Sequence of chain 1.B:
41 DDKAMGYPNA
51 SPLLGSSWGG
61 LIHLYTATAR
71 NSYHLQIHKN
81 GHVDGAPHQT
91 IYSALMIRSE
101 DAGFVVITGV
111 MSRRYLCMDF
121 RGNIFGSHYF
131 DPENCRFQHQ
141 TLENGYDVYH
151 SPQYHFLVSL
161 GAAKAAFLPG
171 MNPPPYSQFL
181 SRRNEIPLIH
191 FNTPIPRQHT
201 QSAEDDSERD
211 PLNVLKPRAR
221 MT

Sequence of chain 1.A:
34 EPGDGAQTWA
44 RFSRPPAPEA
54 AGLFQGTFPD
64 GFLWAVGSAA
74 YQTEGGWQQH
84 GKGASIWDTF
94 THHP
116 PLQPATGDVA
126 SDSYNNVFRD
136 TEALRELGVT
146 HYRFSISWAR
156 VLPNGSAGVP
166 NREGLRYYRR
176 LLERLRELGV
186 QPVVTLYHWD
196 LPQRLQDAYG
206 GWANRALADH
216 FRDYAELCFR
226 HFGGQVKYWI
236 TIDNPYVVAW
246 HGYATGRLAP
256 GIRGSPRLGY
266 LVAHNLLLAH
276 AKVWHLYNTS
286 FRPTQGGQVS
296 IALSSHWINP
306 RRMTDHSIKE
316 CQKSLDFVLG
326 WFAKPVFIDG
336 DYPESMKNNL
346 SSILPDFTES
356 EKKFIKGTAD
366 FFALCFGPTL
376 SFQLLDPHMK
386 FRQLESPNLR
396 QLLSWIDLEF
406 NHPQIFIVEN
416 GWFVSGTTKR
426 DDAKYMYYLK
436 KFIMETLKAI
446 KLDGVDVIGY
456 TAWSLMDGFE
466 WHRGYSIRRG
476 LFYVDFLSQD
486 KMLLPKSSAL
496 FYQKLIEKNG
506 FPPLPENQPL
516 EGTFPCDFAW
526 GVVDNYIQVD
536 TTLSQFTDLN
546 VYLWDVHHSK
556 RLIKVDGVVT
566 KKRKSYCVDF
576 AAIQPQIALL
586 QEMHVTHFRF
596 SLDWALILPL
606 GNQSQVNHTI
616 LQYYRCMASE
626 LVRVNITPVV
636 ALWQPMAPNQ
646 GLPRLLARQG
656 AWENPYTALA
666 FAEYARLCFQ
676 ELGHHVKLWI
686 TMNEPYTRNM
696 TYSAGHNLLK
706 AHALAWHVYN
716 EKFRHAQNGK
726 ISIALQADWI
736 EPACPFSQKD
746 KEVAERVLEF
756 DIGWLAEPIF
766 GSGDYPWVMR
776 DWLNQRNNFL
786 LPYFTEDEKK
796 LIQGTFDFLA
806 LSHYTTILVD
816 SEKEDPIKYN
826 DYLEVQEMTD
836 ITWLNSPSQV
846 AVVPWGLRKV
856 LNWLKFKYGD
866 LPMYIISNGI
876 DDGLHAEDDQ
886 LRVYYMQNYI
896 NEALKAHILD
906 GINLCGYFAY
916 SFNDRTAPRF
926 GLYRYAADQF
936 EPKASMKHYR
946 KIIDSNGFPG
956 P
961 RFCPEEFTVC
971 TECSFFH

The small molecule below binds the protein below.
Small molecule (SMILES): CC(=O)N[C@@H]1[C@@H](O)[C@H](O)[C@@H](CO)O[C@H]1O

Binding-site contacts:
Ligand atom C6 contacts residue THR222 of chain 1.B at 4.5 Å.
Ligand atom C1 contacts residue ASN694 of chain 1.A at 1.4 Å.
Ligand atom O7 contacts residue ASN694 of chain 1.A at 3.7 Å.
Ligand atom O6 contacts residue ASN694 of chain 1.A at 3.9 Å.
Ligand atom N2 contacts residue ASN694 of chain 1.A at 2.9 Å (h-bond).
Ligand atom O5 contacts residue ASN694 of chain 1.A at 2.4 Å (h-bond).
Ligand atom C7 contacts residue ASN694 of chain 1.A at 3.5 Å.
Ligand atom C3 contacts residue ASN694 of chain 1.A at 3.8 Å.
Ligand atom C5 contacts residue ASN694 of chain 1.A at 3.7 Å.
Ligand atom C2 contacts residue ASN694 of chain 1.A at 2.5 Å.
Ligand atom O5 contacts residue THR222 of chain 1.B at 4.5 Å.
Ligand atom C4 contacts residue ASN694 of chain 1.A at 4.2 Å.